This small molecule binds to this protein.
Small molecule (SMILES): CC(=O)N[C@@H]1[C@@H](O)[C@H](O)[C@@H](CO)O[C@H]1O

Binding-site contacts:
Ligand atom C5 contacts residue LYS160 of chain 1.C at 4.1 Å.
Ligand atom O7 contacts residue PRO230 of chain 1.C at 4.0 Å.
Ligand atom O7 contacts residue ASN231 of chain 1.C at 2.6 Å (h-bond).
Ligand atom C2 contacts residue ASN231 of chain 1.C at 2.5 Å.
Ligand atom C5 contacts residue ASN231 of chain 1.C at 3.7 Å.
Ligand atom N2 contacts residue ASN231 of chain 1.C at 3.1 Å (h-bond).
Ligand atom O5 contacts residue LYS160 of chain 1.C at 3.4 Å (salt-bridge).
Ligand atom O5 contacts residue ASN231 of chain 1.C at 2.4 Å (h-bond).
Ligand atom C4 contacts residue ASN231 of chain 1.C at 4.3 Å.
Ligand atom C6 contacts residue LYS160 of chain 1.C at 3.8 Å.
Ligand atom C1 contacts residue ASN231 of chain 1.C at 1.4 Å.
Ligand atom C7 contacts residue ASN231 of chain 1.C at 3.1 Å.
Ligand atom C8 contacts residue LYS164 of chain 1.C at 3.3 Å.
Ligand atom C3 contacts residue ASN231 of chain 1.C at 3.9 Å.
Ligand atom C1 contacts residue LYS160 of chain 1.C at 4.3 Å.

Sequence of chain 1.C:
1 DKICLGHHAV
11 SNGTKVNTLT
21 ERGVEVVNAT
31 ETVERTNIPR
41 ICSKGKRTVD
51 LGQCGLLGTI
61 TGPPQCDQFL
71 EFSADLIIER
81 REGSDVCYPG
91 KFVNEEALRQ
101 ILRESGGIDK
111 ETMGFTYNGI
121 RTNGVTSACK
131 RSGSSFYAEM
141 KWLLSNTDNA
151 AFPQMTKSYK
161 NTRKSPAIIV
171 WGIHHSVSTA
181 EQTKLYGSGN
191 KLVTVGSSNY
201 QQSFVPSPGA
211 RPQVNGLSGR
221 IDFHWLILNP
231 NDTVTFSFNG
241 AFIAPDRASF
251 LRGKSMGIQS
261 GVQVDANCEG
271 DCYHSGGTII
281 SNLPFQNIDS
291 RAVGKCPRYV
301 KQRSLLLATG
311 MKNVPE